Binding-site contacts:
Ligand atom CAZ contacts residue PHE307 of chain 1.A at 3.6 Å (hydrophobic).
Ligand atom NAS contacts residue GLN304 of chain 1.A at 2.8 Å (h-bond).
Ligand atom CAH contacts residue MET303 of chain 1.A at 3.9 Å (hydrophobic).
Ligand atom OAT contacts residue GLN304 of chain 1.A at 3.1 Å (h-bond).
Ligand atom CAB contacts residue HIS100 of chain 1.A at 3.9 Å.
Ligand atom CAA contacts residue ALA266 of chain 1.A at 3.4 Å (hydrophobic).
Ligand atom CAK contacts residue ALA270 of chain 1.A at 4.0 Å (hydrophobic).
Ligand atom CAI contacts residue PHE307 of chain 1.A at 3.6 Å (hydrophobic).
Ligand atom CAZ contacts residue VAL269 of chain 1.A at 3.8 Å (hydrophobic).
Ligand atom CAH contacts residue PHE273 of chain 1.A at 3.7 Å (hydrophobic).
Ligand atom CAQ contacts residue ILE311 of chain 1.A at 4.0 Å (hydrophobic).
Ligand atom NAS contacts residue VAL269 of chain 1.A at 3.9 Å.
Ligand atom CAK contacts residue GLN304 of chain 1.A at 3.9 Å.
Ligand atom OAT contacts residue VAL269 of chain 1.A at 3.6 Å.
Ligand atom CAW contacts residue PHE273 of chain 1.A at 3.4 Å (hydrophobic).
Ligand atom CAX contacts residue PHE273 of chain 1.A at 3.6 Å (hydrophobic).
Ligand atom CAK contacts residue VAL269 of chain 1.A at 3.7 Å (hydrophobic).
Ligand atom CAO contacts residue LEU212 of chain 1.A at 4.0 Å (hydrophobic).
Ligand atom OAD contacts residue GLN304 of chain 1.A at 2.8 Å (h-bond).
Ligand atom CAZ contacts residue GLN304 of chain 1.A at 3.6 Å.
Ligand atom OAF contacts residue PHE307 of chain 1.A at 3.5 Å.
Ligand atom CAW contacts residue GLN304 of chain 1.A at 3.5 Å.
Ligand atom CAM contacts residue GLN304 of chain 1.A at 3.5 Å.
Ligand atom NAS contacts residue PHE307 of chain 1.A at 3.7 Å.
Ligand atom CAJ contacts residue PHE307 of chain 1.A at 3.8 Å (hydrophobic).
Ligand atom CAJ contacts residue VAL269 of chain 1.A at 4.0 Å (hydrophobic).
Ligand atom CAY contacts residue GLN304 of chain 1.A at 3.8 Å.
Ligand atom CAX contacts residue GLN304 of chain 1.A at 3.8 Å.
Ligand atom CAA contacts residue ILE300 of chain 1.A at 4.0 Å (hydrophobic).
Ligand atom NAR contacts residue PHE307 of chain 1.A at 4.1 Å.
Ligand atom OAF contacts residue ILE311 of chain 1.A at 3.2 Å.
Ligand atom CAM contacts residue MET303 of chain 1.A at 3.9 Å (hydrophobic).
Ligand atom CAY contacts residue PHE307 of chain 1.A at 4.0 Å (hydrophobic).
Ligand atom NAR contacts residue PHE273 of chain 1.A at 3.8 Å.
Ligand atom CAB contacts residue TYR99 of chain 1.A at 3.9 Å (hydrophobic).
Ligand atom CAA contacts residue GLN304 of chain 1.A at 3.3 Å.
Ligand atom OAT contacts residue PHE273 of chain 1.A at 3.6 Å.
Ligand atom OAD contacts residue PHE307 of chain 1.A at 4.0 Å.
Ligand atom CAU contacts residue PHE307 of chain 1.A at 3.9 Å (hydrophobic).
Ligand atom CAA contacts residue VAL269 of chain 1.A at 3.5 Å (hydrophobic).

The small molecule below binds the protein below.
Small molecule (SMILES): CCCOc1ccc(S(=O)(=O)N2CCN(C)CC2)cc1-c1nc(CC)cc(=O)[nH]1

Sequence of chain 1.A:
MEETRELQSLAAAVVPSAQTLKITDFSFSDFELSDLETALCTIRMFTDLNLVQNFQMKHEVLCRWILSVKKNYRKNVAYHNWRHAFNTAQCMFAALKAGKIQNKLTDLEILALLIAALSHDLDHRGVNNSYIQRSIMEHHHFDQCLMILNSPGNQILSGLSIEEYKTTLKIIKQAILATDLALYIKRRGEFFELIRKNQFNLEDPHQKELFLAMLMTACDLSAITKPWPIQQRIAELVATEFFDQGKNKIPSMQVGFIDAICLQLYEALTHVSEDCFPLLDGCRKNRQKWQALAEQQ